Binding-site contacts:
Ligand atom O5 contacts residue ASN1134 of chain 1.A at 2.4 Å (h-bond).
Ligand atom N2 contacts residue ASN1134 of chain 1.A at 2.9 Å (h-bond).
Ligand atom C3 contacts residue ASN1134 of chain 1.A at 3.8 Å.
Ligand atom C8 contacts residue ASN1134 of chain 1.A at 4.5 Å.
Ligand atom O7 contacts residue ASN1134 of chain 1.A at 3.7 Å.
Ligand atom C7 contacts residue ASN1134 of chain 1.A at 3.8 Å.
Ligand atom C4 contacts residue ASN1134 of chain 1.A at 4.3 Å.
Ligand atom C1 contacts residue ASN1134 of chain 1.A at 1.4 Å.
Ligand atom C8 contacts residue VAL1133 of chain 1.A at 4.3 Å (hydrophobic).
Ligand atom C8 contacts residue ILE1132 of chain 1.A at 3.8 Å (hydrophobic).
Ligand atom C5 contacts residue ASN1134 of chain 1.A at 3.7 Å.
Ligand atom C2 contacts residue ASN1134 of chain 1.A at 2.5 Å.

Sequence of chain 1.A:
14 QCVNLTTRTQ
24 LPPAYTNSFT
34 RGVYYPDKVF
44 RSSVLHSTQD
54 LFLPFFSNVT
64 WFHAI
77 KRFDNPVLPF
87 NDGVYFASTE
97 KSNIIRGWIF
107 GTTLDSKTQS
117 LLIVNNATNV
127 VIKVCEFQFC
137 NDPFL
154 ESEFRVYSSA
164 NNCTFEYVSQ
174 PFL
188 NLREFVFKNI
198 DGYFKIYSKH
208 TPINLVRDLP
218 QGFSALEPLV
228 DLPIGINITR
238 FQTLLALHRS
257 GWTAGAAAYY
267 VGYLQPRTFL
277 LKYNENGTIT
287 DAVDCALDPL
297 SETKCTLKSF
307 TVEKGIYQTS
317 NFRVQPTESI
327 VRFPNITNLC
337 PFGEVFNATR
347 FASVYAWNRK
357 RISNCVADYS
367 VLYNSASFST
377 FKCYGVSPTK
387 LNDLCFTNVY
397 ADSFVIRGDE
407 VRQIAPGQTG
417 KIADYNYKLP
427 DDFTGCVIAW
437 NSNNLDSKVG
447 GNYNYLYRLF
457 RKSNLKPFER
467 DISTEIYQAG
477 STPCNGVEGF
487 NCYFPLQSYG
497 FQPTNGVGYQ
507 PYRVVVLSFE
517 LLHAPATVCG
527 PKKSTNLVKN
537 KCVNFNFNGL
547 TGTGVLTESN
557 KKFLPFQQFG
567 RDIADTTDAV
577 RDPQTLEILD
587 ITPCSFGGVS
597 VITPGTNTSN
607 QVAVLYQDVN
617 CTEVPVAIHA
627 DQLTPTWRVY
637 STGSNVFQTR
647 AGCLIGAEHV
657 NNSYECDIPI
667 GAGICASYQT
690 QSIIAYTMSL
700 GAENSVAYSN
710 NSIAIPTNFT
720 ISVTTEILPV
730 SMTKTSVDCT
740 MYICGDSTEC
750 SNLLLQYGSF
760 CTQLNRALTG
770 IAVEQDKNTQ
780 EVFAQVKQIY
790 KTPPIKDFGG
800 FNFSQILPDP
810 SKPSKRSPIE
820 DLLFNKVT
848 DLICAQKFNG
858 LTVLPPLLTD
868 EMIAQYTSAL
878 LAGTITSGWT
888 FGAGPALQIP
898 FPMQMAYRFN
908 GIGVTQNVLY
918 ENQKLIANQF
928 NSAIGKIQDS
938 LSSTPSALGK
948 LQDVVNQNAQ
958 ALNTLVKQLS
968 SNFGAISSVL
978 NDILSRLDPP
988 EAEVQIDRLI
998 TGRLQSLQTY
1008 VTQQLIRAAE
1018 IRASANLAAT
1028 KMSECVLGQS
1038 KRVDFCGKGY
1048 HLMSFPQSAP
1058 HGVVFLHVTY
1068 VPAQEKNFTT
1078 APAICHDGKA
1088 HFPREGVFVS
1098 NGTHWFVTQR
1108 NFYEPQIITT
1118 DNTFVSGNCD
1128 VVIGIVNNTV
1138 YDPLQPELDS

The small molecule below binds the protein below.
Small molecule (SMILES): CC(=O)N[C@H]1[C@H](O[C@H]2[C@H](O)[C@@H](NC(C)=O)CO[C@@H]2CO)O[C@H](CO)[C@@H](O)[C@@H]1O